Binding-site contacts:
Ligand atom C27 contacts residue VAL178 of chain 1.B at 4.1 Å (hydrophobic).
Ligand atom C28 contacts residue LEU175 of chain 1.B at 4.2 Å (hydrophobic).
Ligand atom O1 contacts residue TYR290 of chain 1.B at 3.1 Å.
Ligand atom C23 contacts residue SER179 of chain 1.B at 4.2 Å.
Ligand atom C23 contacts residue LYS200 of chain 1.B at 3.5 Å.
Ligand atom C8 contacts residue PHE283 of chain 1.B at 4.3 Å (hydrophobic).
Ligand atom O5 contacts residue LYS200 of chain 1.B at 3.5 Å (salt-bridge).
Ligand atom C36 contacts residue TRP75 of chain 1.B at 3.5 Å (hydrophobic).
Ligand atom C11 contacts residue PHE283 of chain 1.B at 4.1 Å (hydrophobic).
Ligand atom C17 contacts residue TYR290 of chain 1.B at 4.1 Å (hydrophobic).
Ligand atom O8 contacts residue SER179 of chain 1.B at 3.5 Å (h-bond).
Ligand atom C26 contacts residue VAL204 of chain 1.B at 3.9 Å (hydrophobic).
Ligand atom C10 contacts residue GLY286 of chain 1.B at 4.0 Å.
Ligand atom O5 contacts residue TRP302 of chain 1.C at 4.2 Å.
Ligand atom C29 contacts residue SER203 of chain 1.B at 3.8 Å.
Ligand atom P1 contacts residue LYS200 of chain 1.B at 3.8 Å.
Ligand atom O4 contacts residue LYS200 of chain 1.B at 3.4 Å (salt-bridge).
Ligand atom P1 contacts residue TYR290 of chain 1.B at 3.2 Å.
Ligand atom P1 contacts residue ARG197 of chain 1.B at 3.5 Å.
Ligand atom C31 contacts residue SER203 of chain 1.B at 3.7 Å.
Ligand atom C29 contacts residue VAL178 of chain 1.B at 4.1 Å (hydrophobic).
Ligand atom C35 contacts residue TRP75 of chain 1.B at 3.4 Å (hydrophobic).
Ligand atom C10 contacts residue LEU287 of chain 1.B at 4.1 Å (hydrophobic).
Ligand atom C25 contacts residue QNJ1 of chain 1.H at 3.9 Å.
Ligand atom C17 contacts residue LYS200 of chain 1.B at 3.8 Å.
Ligand atom C16 contacts residue LYS200 of chain 1.B at 4.2 Å.
Ligand atom C14 contacts residue TYR290 of chain 1.B at 4.1 Å (hydrophobic).
Ligand atom C26 contacts residue QNJ1 of chain 1.H at 3.8 Å.
Ligand atom O6 contacts residue TYR290 of chain 1.B at 2.5 Å (h-bond).
Ligand atom C27 contacts residue VAL204 of chain 1.B at 4.1 Å (hydrophobic).
Ligand atom O3 contacts residue LYS200 of chain 1.B at 3.9 Å.
Ligand atom C24 contacts residue LYS200 of chain 1.B at 3.5 Å.
Ligand atom O6 contacts residue ARG197 of chain 1.B at 3.3 Å (salt-bridge).
Ligand atom C25 contacts residue SER179 of chain 1.B at 3.2 Å.
Ligand atom O4 contacts residue TYR290 of chain 1.B at 3.7 Å.
Ligand atom O3 contacts residue TYR290 of chain 1.B at 3.0 Å (h-bond).
Ligand atom O6 contacts residue TRP302 of chain 1.C at 3.8 Å.
Ligand atom O4 contacts residue ARG197 of chain 1.B at 2.5 Å (salt-bridge).
Ligand atom C24 contacts residue VAL204 of chain 1.B at 3.6 Å (hydrophobic).
Ligand atom O8 contacts residue LYS200 of chain 1.B at 3.4 Å.

Sequence of chain 1.B:
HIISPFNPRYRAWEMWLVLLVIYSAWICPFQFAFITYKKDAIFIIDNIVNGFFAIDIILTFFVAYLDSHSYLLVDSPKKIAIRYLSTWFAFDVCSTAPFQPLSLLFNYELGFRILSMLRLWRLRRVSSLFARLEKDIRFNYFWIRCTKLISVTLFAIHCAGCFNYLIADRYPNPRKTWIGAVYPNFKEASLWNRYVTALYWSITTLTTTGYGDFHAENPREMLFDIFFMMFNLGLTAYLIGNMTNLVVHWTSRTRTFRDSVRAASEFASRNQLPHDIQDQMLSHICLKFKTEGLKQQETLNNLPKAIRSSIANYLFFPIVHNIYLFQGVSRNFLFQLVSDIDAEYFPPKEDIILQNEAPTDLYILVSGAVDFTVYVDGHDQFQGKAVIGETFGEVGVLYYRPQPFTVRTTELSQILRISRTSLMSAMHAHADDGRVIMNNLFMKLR

Sequence of chain 1.C:
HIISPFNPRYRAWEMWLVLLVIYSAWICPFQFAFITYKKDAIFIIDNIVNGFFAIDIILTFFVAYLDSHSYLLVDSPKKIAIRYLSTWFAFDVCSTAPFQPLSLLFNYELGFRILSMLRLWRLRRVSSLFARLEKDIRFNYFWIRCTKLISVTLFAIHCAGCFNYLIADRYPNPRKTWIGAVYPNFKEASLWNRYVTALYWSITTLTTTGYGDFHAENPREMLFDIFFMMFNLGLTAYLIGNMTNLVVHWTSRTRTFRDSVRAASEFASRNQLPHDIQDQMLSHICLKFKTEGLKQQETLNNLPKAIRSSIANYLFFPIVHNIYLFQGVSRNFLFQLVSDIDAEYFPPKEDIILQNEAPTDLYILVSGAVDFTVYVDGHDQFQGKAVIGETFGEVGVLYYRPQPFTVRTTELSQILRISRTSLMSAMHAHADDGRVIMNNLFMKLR

The small molecule below binds the protein below.
Small molecule (SMILES): CCCCCCCCCCCCCC(=O)O[C@@H](COC(=O)CCCCCCCC)COP(=O)(O)O